A small-molecule ligand and the protein it binds are described below.
Small molecule (SMILES): O=C(O)[C@@H]1CCCN1

Binding-site contacts:
Ligand atom C contacts residue ARG393 of chain 1.B at 3.6 Å.
Ligand atom N contacts residue MN1 of chain 1.I at 4.0 Å.
Ligand atom O contacts residue HIS365 of chain 1.B at 4.0 Å.
Ligand atom OXT contacts residue TRP102 of chain 1.A at 3.9 Å.
Ligand atom CD contacts residue GLY1 of chain 1.L at 2.5 Å.
Ligand atom OXT contacts residue HIS250 of chain 1.B at 3.0 Å (h-bond).
Ligand atom CG contacts residue GLU407 of chain 1.B at 3.5 Å.
Ligand atom N contacts residue MN1 of chain 1.J at 4.3 Å.
Ligand atom CG contacts residue GLY1 of chain 1.L at 3.6 Å.
Ligand atom C contacts residue TRP102 of chain 1.A at 4.3 Å (hydrophobic).
Ligand atom CD contacts residue ASP271 of chain 1.B at 3.9 Å.
Ligand atom CG contacts residue ARG445 of chain 1.B at 3.6 Å.
Ligand atom N contacts residue HIS250 of chain 1.B at 3.6 Å (h-bond).
Ligand atom CA contacts residue GLU407 of chain 1.B at 3.4 Å.
Ligand atom CD contacts residue HIS250 of chain 1.B at 3.6 Å.
Ligand atom O contacts residue GLY1 of chain 1.L at 3.8 Å.
Ligand atom CA contacts residue GLY1 of chain 1.L at 2.4 Å.
Ligand atom C contacts residue HIS372 of chain 1.B at 3.8 Å.
Ligand atom C contacts residue HIS250 of chain 1.B at 4.0 Å.
Ligand atom N contacts residue GLU407 of chain 1.B at 3.8 Å.
Ligand atom CD contacts residue OH1 of chain 1.K at 3.7 Å.
Ligand atom OXT contacts residue ARG393 of chain 1.B at 2.9 Å (salt-bridge).
Ligand atom N contacts residue GLY1 of chain 1.L at 1.3 Å.
Ligand atom CB contacts residue HIS361 of chain 1.B at 3.7 Å.
Ligand atom N contacts residue OH1 of chain 1.K at 3.3 Å (h-bond).
Ligand atom O contacts residue ARG393 of chain 1.B at 2.9 Å (salt-bridge).
Ligand atom C contacts residue GLY1 of chain 1.L at 3.0 Å.
Ligand atom CB contacts residue GLU407 of chain 1.B at 3.6 Å.
Ligand atom CD contacts residue LEU249 of chain 1.B at 3.7 Å (hydrophobic).
Ligand atom CA contacts residue MN1 of chain 1.I at 4.1 Å.
Ligand atom OXT contacts residue GLY1 of chain 1.L at 3.1 Å.
Ligand atom CA contacts residue HIS250 of chain 1.B at 4.3 Å.
Ligand atom CB contacts residue GLY1 of chain 1.L at 3.6 Å.
Ligand atom O contacts residue HIS372 of chain 1.B at 4.0 Å.
Ligand atom CD contacts residue GLU407 of chain 1.B at 4.1 Å.
Ligand atom CD contacts residue ARG445 of chain 1.B at 3.8 Å.
Ligand atom OXT contacts residue HIS372 of chain 1.B at 3.3 Å.
Ligand atom CA contacts residue OH1 of chain 1.K at 4.1 Å.
Ligand atom CG contacts residue OH1 of chain 1.K at 4.2 Å.
Ligand atom CG contacts residue HIS361 of chain 1.B at 4.2 Å.

Sequence of chain 1.B:
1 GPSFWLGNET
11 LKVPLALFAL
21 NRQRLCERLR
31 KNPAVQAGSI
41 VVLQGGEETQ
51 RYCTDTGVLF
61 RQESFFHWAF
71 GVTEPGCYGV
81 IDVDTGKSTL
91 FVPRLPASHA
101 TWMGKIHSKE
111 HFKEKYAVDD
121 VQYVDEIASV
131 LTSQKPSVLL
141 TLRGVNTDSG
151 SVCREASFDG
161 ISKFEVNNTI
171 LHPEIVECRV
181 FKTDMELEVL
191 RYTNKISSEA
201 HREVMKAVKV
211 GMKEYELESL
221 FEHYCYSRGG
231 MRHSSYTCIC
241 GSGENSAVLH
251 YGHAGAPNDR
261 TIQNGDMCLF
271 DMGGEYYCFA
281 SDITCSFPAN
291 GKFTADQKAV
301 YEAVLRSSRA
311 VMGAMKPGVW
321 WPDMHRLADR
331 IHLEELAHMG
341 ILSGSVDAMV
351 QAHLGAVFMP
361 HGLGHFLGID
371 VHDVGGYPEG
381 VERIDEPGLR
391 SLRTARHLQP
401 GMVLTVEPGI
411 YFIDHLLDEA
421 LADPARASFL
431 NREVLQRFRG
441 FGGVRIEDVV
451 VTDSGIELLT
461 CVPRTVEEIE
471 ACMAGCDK

Sequence of chain 1.A:
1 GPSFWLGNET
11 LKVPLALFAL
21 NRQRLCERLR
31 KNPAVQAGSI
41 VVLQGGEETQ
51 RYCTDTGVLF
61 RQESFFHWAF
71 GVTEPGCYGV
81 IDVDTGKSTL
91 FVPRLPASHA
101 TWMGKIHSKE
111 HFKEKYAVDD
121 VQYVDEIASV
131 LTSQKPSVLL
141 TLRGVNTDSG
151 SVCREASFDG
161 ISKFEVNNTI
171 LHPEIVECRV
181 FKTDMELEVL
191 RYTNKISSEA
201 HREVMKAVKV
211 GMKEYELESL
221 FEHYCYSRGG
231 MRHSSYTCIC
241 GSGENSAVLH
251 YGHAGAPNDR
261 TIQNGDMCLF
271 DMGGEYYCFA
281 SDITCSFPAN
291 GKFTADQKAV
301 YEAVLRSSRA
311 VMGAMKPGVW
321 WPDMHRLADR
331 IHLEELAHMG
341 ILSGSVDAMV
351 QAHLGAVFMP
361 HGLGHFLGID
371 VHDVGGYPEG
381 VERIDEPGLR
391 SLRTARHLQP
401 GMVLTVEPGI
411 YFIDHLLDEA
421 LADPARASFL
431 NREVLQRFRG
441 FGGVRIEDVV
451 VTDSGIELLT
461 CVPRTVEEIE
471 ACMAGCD